A protein and the small-molecule ligand that binds it are described below.
Small molecule (SMILES): Nc1ncnc2c1ncn2[C@@H]1O[C@H](COP(=O)(O)O)[C@@H](OP(=O)(O)O)[C@H]1O

Sequence of chain 1.Y:
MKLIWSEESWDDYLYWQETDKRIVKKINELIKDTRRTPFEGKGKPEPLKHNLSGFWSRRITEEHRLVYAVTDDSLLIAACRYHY

Binding-site contacts:
Ligand atom C6 contacts residue LEU52 of chain 1.Y at 4.3 Å (hydrophobic).
Ligand atom O3P contacts residue ARG65 of chain 1.Y at 2.7 Å (salt-bridge).
Ligand atom C2' contacts residue TYR84 of chain 1.Y at 3.5 Å (hydrophobic).
Ligand atom C2 contacts residue TYR84 of chain 1.Y at 3.5 Å (hydrophobic).
Ligand atom O3' contacts residue LYS44 of chain 1.Y at 4.2 Å.
Ligand atom O2' contacts residue LEU48 of chain 1.Y at 4.4 Å.
Ligand atom O3P contacts residue TYR84 of chain 1.Y at 3.2 Å (h-bond).
Ligand atom O1P contacts residue HIS83 of chain 1.Y at 3.8 Å.
Ligand atom C8 contacts residue LEU48 of chain 1.Y at 3.5 Å (hydrophobic).
Ligand atom C8 contacts residue LYS49 of chain 1.Y at 3.8 Å.
Ligand atom C5 contacts residue LEU48 of chain 1.Y at 3.7 Å (hydrophobic).
Ligand atom N6 contacts residue ASN51 of chain 1.Y at 4.0 Å.
Ligand atom O2' contacts residue TYR84 of chain 1.Y at 3.8 Å.
Ligand atom O5P contacts residue HIS83 of chain 1.Y at 3.3 Å.
Ligand atom O2P contacts residue ARG65 of chain 1.Y at 3.7 Å.
Ligand atom P1 contacts residue LYS44 of chain 1.Y at 3.8 Å.
Ligand atom N1 contacts residue TYR84 of chain 1.Y at 3.8 Å.
Ligand atom N3 contacts residue TYR84 of chain 1.Y at 3.7 Å.
Ligand atom C5 contacts residue LYS49 of chain 1.Y at 3.5 Å.
Ligand atom N7 contacts residue LEU48 of chain 1.Y at 3.5 Å.
Ligand atom O3P contacts residue ARG59 of chain 1.Y at 4.0 Å.
Ligand atom O1P contacts residue ARG59 of chain 1.Y at 4.2 Å.
Ligand atom C4 contacts residue TYR84 of chain 1.Y at 4.2 Å (hydrophobic).
Ligand atom N1 contacts residue LEU52 of chain 1.Y at 4.4 Å.
Ligand atom C2' contacts residue LEU48 of chain 1.Y at 4.4 Å (hydrophobic).
Ligand atom P1 contacts residue ARG65 of chain 1.Y at 3.3 Å.
Ligand atom O1P contacts residue ARG65 of chain 1.Y at 2.7 Å (salt-bridge).
Ligand atom N6 contacts residue LYS49 of chain 1.Y at 2.5 Å (salt-bridge).
Ligand atom O3P contacts residue SER57 of chain 1.Y at 4.4 Å.
Ligand atom P1 contacts residue ARG59 of chain 1.Y at 3.5 Å.
Ligand atom O2P contacts residue ARG59 of chain 1.Y at 2.1 Å (salt-bridge).
Ligand atom N9 contacts residue LEU48 of chain 1.Y at 3.9 Å.
Ligand atom C6 contacts residue LEU48 of chain 1.Y at 4.4 Å (hydrophobic).
Ligand atom C3' contacts residue TYR84 of chain 1.Y at 4.2 Å (hydrophobic).
Ligand atom N7 contacts residue LYS49 of chain 1.Y at 3.0 Å (salt-bridge).
Ligand atom C5' contacts residue HIS83 of chain 1.Y at 4.4 Å.
Ligand atom O2P contacts residue LYS44 of chain 1.Y at 2.4 Å (salt-bridge).
Ligand atom N6 contacts residue LEU52 of chain 1.Y at 3.5 Å.
Ligand atom C6 contacts residue LYS49 of chain 1.Y at 3.4 Å.
Ligand atom C4 contacts residue LEU48 of chain 1.Y at 4.0 Å (hydrophobic).